Binding-site contacts:
Ligand atom C5 contacts residue ARG15 of chain 1.C at 3.4 Å.
Ligand atom O2' contacts residue SER14 of chain 1.C at 2.6 Å (h-bond).
Ligand atom C4 contacts residue ARG15 of chain 1.C at 3.5 Å.
Ligand atom O1B contacts residue NCA1 of chain 1.K at 3.2 Å (h-bond).
Ligand atom O2D contacts residue NCA1 of chain 1.K at 3.2 Å (h-bond).
Ligand atom O1D contacts residue LEU38 of chain 1.C at 3.0 Å (h-bond).
Ligand atom C4 contacts residue TRP28 of chain 1.C at 3.2 Å (hydrophobic).
Ligand atom N9 contacts residue TRP28 of chain 1.C at 3.3 Å.
Ligand atom C4D contacts residue HIS37 of chain 1.C at 3.6 Å.
Ligand atom O3D contacts residue GLU131 of chain 1.C at 2.8 Å (salt-bridge).
Ligand atom O2B contacts residue TYR65 of chain 1.C at 2.5 Å (h-bond).
Ligand atom C2' contacts residue ASP13 of chain 1.C at 3.5 Å.
Ligand atom O3D contacts residue HIS37 of chain 1.C at 3.5 Å (h-bond).
Ligand atom O1B contacts residue SER54 of chain 1.C at 3.5 Å.
Ligand atom C4' contacts residue GLN44 of chain 1.C at 3.2 Å.
Ligand atom N3 contacts residue TRP28 of chain 1.C at 3.3 Å.
Ligand atom N7 contacts residue ARG15 of chain 1.C at 3.4 Å (salt-bridge).
Ligand atom O2B contacts residue NCA1 of chain 1.K at 3.5 Å (h-bond).
Ligand atom O4D contacts residue GLY40 of chain 1.C at 3.6 Å.
Ligand atom N7 contacts residue TRP28 of chain 1.C at 3.4 Å.
Ligand atom O1B contacts residue ARG11 of chain 1.C at 2.8 Å (salt-bridge).
Ligand atom C3D contacts residue GLU131 of chain 1.C at 3.4 Å.
Ligand atom C2D contacts residue NCA1 of chain 1.K at 3.5 Å.
Ligand atom C2' contacts residue SER14 of chain 1.C at 3.5 Å.
Ligand atom O2A contacts residue SER43 of chain 1.C at 3.5 Å.
Ligand atom O3' contacts residue SER14 of chain 1.C at 3.3 Å (h-bond).
Ligand atom O4' contacts residue GLN44 of chain 1.C at 3.2 Å (h-bond).
Ligand atom O2A contacts residue TRP28 of chain 1.C at 2.9 Å (h-bond).
Ligand atom C8 contacts residue ARG15 of chain 1.C at 3.5 Å.
Ligand atom O2A contacts residue GLN44 of chain 1.C at 3.0 Å (h-bond).
Ligand atom O1A contacts residue ARG11 of chain 1.C at 3.0 Å (salt-bridge).
Ligand atom N6 contacts residue THR26 of chain 1.C at 2.9 Å (h-bond).
Ligand atom O1D contacts residue GLY40 of chain 1.C at 3.3 Å (h-bond).
Ligand atom C6 contacts residue ARG15 of chain 1.C at 3.3 Å.
Ligand atom O4' contacts residue TRP28 of chain 1.C at 3.5 Å.
Ligand atom N1 contacts residue ARG15 of chain 1.C at 3.4 Å (salt-bridge).
Ligand atom C2 contacts residue ARG15 of chain 1.C at 3.6 Å.
Ligand atom C8 contacts residue TRP28 of chain 1.C at 3.5 Å (hydrophobic).
Ligand atom O5' contacts residue ARG11 of chain 1.C at 3.3 Å (salt-bridge).
Ligand atom C5 contacts residue TRP28 of chain 1.C at 3.5 Å (hydrophobic).

This protein binds this small molecule.
Small molecule (SMILES): Nc1ncnc2c1ncn2[C@@H]1O[C@H](COP(=O)(O)OP(=O)(O)OC[C@H]2O[C@H](O)[C@H](O)[C@@H]2O)[C@@H](O)[C@H]1O

Sequence of chain 1.C:
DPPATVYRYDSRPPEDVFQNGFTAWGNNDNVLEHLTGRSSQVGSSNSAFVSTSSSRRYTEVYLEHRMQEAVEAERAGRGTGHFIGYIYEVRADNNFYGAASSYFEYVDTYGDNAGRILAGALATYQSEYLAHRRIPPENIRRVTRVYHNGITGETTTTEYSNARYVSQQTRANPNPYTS